This protein binds this small molecule.
Small molecule (SMILES): C[C@@H](OP(=O)(O)O)[C@H](NC(=O)[C@H](CO)NC(=O)[C@H](CO)NC(=O)[C@H](CCCN=C(N)N)NC(=O)[C@@H](N)CCCN=C(N)N)C(=O)N[C@@H](CO)C(=O)O

Sequence of chain 1.A:
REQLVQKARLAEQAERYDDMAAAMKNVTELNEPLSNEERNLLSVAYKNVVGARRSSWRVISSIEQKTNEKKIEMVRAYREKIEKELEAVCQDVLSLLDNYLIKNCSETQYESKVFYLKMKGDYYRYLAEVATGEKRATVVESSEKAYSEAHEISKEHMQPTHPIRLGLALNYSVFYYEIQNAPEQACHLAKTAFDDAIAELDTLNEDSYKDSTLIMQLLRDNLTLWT

Binding-site contacts:
Ligand atom O3P contacts residue TYR135 of chain 1.A at 3.5 Å.
Ligand atom O2P contacts residue ARG59 of chain 1.A at 3.0 Å (salt-bridge).
Ligand atom NH1 contacts residue LEU234 of chain 1.A at 3.7 Å.
Ligand atom OG contacts residue LYS127 of chain 1.A at 3.6 Å.
Ligand atom N contacts residue ASN180 of chain 1.A at 3.1 Å (h-bond).
Ligand atom CZ contacts residue ARG63 of chain 1.A at 3.3 Å.
Ligand atom OG contacts residue GLU187 of chain 1.A at 3.5 Å (salt-bridge).
Ligand atom CG2 contacts residue VAL183 of chain 1.A at 3.7 Å (hydrophobic).
Ligand atom NE contacts residue ARG63 of chain 1.A at 3.7 Å.
Ligand atom O contacts residue LEU179 of chain 1.A at 3.6 Å.
Ligand atom CB contacts residue GLU187 of chain 1.A at 3.8 Å.
Ligand atom P contacts residue TYR135 of chain 1.A at 3.4 Å.
Ligand atom O contacts residue ASN180 of chain 1.A at 3.6 Å (h-bond).
Ligand atom N contacts residue GLU187 of chain 1.A at 3.4 Å (salt-bridge).
Ligand atom NH2 contacts residue ARG63 of chain 1.A at 3.3 Å (salt-bridge).
Ligand atom CG2 contacts residue ARG134 of chain 1.A at 3.6 Å.
Ligand atom N contacts residue ASN231 of chain 1.A at 2.9 Å (h-bond).
Ligand atom O3P contacts residue ARG59 of chain 1.A at 2.6 Å (salt-bridge).
Ligand atom OG contacts residue GLY176 of chain 1.A at 3.8 Å.
Ligand atom O2P contacts residue TYR135 of chain 1.A at 3.5 Å (h-bond).
Ligand atom O contacts residue VAL183 of chain 1.A at 3.5 Å.
Ligand atom C contacts residue LEU179 of chain 1.A at 3.8 Å (hydrophobic).
Ligand atom CA contacts residue LEU179 of chain 1.A at 3.8 Å (hydrophobic).
Ligand atom OG contacts residue TRP235 of chain 1.A at 3.0 Å (h-bond).
Ligand atom CA contacts residue ASN180 of chain 1.A at 3.5 Å.
Ligand atom CG2 contacts residue ASN180 of chain 1.A at 3.3 Å.
Ligand atom O contacts residue ASN231 of chain 1.A at 2.8 Å (h-bond).
Ligand atom CA contacts residue ASN231 of chain 1.A at 3.7 Å.
Ligand atom P contacts residue ARG59 of chain 1.A at 3.7 Å.
Ligand atom O3P contacts residue ARG134 of chain 1.A at 2.9 Å (salt-bridge).
Ligand atom CB contacts residue ASN180 of chain 1.A at 3.4 Å.
Ligand atom NH1 contacts residue ARG63 of chain 1.A at 3.5 Å (salt-bridge).
Ligand atom O1P contacts residue TYR135 of chain 1.A at 2.6 Å (h-bond).
Ligand atom OG contacts residue ASN180 of chain 1.A at 3.7 Å.
Ligand atom C contacts residue ASN231 of chain 1.A at 3.8 Å.
Ligand atom OG contacts residue ASN231 of chain 1.A at 3.8 Å.
Ligand atom CB contacts residue VAL183 of chain 1.A at 3.8 Å (hydrophobic).
Ligand atom CB contacts residue GLU187 of chain 1.A at 3.8 Å.
Ligand atom CB contacts residue ASN231 of chain 1.A at 3.6 Å.
Ligand atom O1P contacts residue ARG134 of chain 1.A at 3.0 Å (salt-bridge).